This small molecule binds to this protein.
Small molecule (SMILES): CC(=O)N[C@H]1[C@H]([C@H](O)[C@H](O)CO)O[C@@](O)(C(=O)O)C[C@@H]1O

Sequence of chain 3.A:
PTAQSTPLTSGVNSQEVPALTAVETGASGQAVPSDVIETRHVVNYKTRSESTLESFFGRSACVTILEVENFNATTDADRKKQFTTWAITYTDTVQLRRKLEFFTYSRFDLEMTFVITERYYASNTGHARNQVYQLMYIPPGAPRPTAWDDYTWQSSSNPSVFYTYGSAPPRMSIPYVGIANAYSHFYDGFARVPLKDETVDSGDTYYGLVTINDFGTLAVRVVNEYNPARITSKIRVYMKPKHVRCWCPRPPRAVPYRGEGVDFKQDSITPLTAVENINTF

Binding-site contacts:
Ligand atom C5 contacts residue TYR145 of chain 4.A at 3.3 Å (hydrophobic).
Ligand atom O1B contacts residue ALA146 of chain 4.A at 4.3 Å.
Ligand atom C3 contacts residue PRO252 of chain 3.A at 3.8 Å (hydrophobic).
Ligand atom C4 contacts residue PRO252 of chain 3.A at 3.7 Å (hydrophobic).
Ligand atom N5 contacts residue TYR250 of chain 3.A at 4.4 Å.
Ligand atom C6 contacts residue ALA146 of chain 4.A at 4.3 Å (hydrophobic).
Ligand atom C1 contacts residue SER147 of chain 4.A at 3.6 Å.
Ligand atom O4 contacts residue TYR145 of chain 4.A at 4.2 Å.
Ligand atom O1B contacts residue PRO252 of chain 3.A at 3.3 Å.
Ligand atom C8 contacts residue ALA146 of chain 4.A at 4.5 Å (hydrophobic).
Ligand atom O1A contacts residue SER147 of chain 4.A at 3.1 Å (h-bond).
Ligand atom C4 contacts residue TYR145 of chain 4.A at 3.6 Å (hydrophobic).
Ligand atom C7 contacts residue TYR145 of chain 4.A at 3.9 Å (hydrophobic).
Ligand atom C10 contacts residue TYR250 of chain 3.A at 3.5 Å (hydrophobic).
Ligand atom C11 contacts residue TYR250 of chain 3.A at 3.7 Å (hydrophobic).
Ligand atom O1A contacts residue ALA146 of chain 4.A at 3.2 Å.
Ligand atom O4 contacts residue ASN251 of chain 3.A at 4.1 Å.
Ligand atom N5 contacts residue TYR145 of chain 4.A at 2.6 Å (h-bond).
Ligand atom C11 contacts residue TYR145 of chain 4.A at 3.7 Å (hydrophobic).
Ligand atom O10 contacts residue TYR250 of chain 3.A at 2.8 Å (h-bond).
Ligand atom O4 contacts residue TYR250 of chain 3.A at 3.4 Å.
Ligand atom O4 contacts residue PRO252 of chain 3.A at 3.6 Å.
Ligand atom C1 contacts residue ALA146 of chain 4.A at 4.0 Å (hydrophobic).
Ligand atom C6 contacts residue TYR145 of chain 4.A at 3.4 Å (hydrophobic).
Ligand atom O8 contacts residue ALA146 of chain 4.A at 3.3 Å.
Ligand atom C10 contacts residue TYR145 of chain 4.A at 3.6 Å (hydrophobic).
Ligand atom O1A contacts residue ASN148 of chain 4.A at 4.3 Å.
Ligand atom C1 contacts residue PRO252 of chain 3.A at 4.0 Å (hydrophobic).
Ligand atom C9 contacts residue TYR145 of chain 4.A at 4.4 Å (hydrophobic).
Ligand atom O1B contacts residue SER147 of chain 4.A at 2.7 Å (h-bond).
Ligand atom C11 contacts residue ARG143 of chain 4.A at 4.0 Å.

Sequence of chain 4.A:
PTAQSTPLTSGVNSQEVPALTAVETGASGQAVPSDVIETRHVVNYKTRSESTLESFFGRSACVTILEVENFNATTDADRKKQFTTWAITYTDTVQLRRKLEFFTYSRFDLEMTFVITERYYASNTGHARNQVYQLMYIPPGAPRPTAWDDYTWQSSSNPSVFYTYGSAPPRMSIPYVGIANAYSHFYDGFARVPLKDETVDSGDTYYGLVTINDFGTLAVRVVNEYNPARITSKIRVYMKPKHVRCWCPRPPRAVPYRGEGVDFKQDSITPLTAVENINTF